A protein and the small-molecule ligand that binds it are described below.
Small molecule (SMILES): CC(=O)N[C@@H]1[C@@H](O)[C@H](O)[C@@H](CO)O[C@H]1O

Sequence of chain 1.D:
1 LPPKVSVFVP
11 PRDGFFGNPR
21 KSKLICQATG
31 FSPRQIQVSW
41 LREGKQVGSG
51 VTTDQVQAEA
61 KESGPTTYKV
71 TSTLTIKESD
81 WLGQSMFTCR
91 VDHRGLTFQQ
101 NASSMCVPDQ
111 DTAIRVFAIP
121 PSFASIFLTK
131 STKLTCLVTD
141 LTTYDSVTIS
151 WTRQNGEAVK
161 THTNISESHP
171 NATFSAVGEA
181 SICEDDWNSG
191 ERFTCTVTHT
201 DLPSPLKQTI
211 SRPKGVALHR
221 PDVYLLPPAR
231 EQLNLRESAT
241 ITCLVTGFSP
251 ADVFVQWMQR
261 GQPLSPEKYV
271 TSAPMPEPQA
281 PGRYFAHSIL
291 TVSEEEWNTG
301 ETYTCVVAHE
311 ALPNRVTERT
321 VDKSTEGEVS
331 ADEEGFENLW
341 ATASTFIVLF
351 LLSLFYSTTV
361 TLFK

Binding-site contacts:
Ligand atom O7 contacts residue ASN164 of chain 1.D at 3.6 Å (h-bond).
Ligand atom C1 contacts residue ASN164 of chain 1.D at 1.4 Å.
Ligand atom C2 contacts residue ASN164 of chain 1.D at 2.5 Å.
Ligand atom C8 contacts residue THR163 of chain 1.D at 4.4 Å.
Ligand atom C4 contacts residue ASN164 of chain 1.D at 4.2 Å.
Ligand atom C5 contacts residue ASN164 of chain 1.D at 3.6 Å.
Ligand atom N2 contacts residue ASN164 of chain 1.D at 2.9 Å (h-bond).
Ligand atom C7 contacts residue ASN164 of chain 1.D at 3.5 Å.
Ligand atom C3 contacts residue ASN164 of chain 1.D at 3.8 Å.
Ligand atom O5 contacts residue ASN164 of chain 1.D at 2.3 Å (h-bond).